This protein binds this small molecule.
Small molecule (SMILES): CC(=O)OC/C=C(\C)CC/C=C(\C)CCC=C(C)C

Binding-site contacts:
Ligand atom C12 contacts residue PHE111 of chain 1.A at 3.9 Å (hydrophobic).
Ligand atom C07 contacts residue ILE98 of chain 1.A at 3.8 Å (hydrophobic).
Ligand atom C04 contacts residue VAL270 of chain 1.A at 3.9 Å (hydrophobic).
Ligand atom C01 contacts residue GLU274 of chain 1.A at 3.3 Å.
Ligand atom C01 contacts residue PHE420 of chain 1.A at 3.7 Å (hydrophobic).
Ligand atom C03 contacts residue ALA271 of chain 1.A at 3.6 Å (hydrophobic).
Ligand atom C17 contacts residue ASP102 of chain 1.A at 3.5 Å.
Ligand atom C03 contacts residue ILE115 of chain 1.A at 4.0 Å (hydrophobic).
Ligand atom C18 contacts residue VAL270 of chain 1.A at 3.7 Å (hydrophobic).
Ligand atom C01 contacts residue VAL270 of chain 1.A at 4.0 Å (hydrophobic).
Ligand atom C09 contacts residue ASN97 of chain 1.A at 4.0 Å.
Ligand atom C02 contacts residue ALA271 of chain 1.A at 3.6 Å (hydrophobic).
Ligand atom C02 contacts residue MET322 of chain 1.A at 3.9 Å (hydrophobic).
Ligand atom C08 contacts residue VAL99 of chain 1.A at 3.9 Å (hydrophobic).
Ligand atom C06 contacts residue ILE98 of chain 1.A at 4.2 Å (hydrophobic).
Ligand atom C05 contacts residue LEU267 of chain 1.A at 4.0 Å (hydrophobic).
Ligand atom C04 contacts residue ALA271 of chain 1.A at 4.2 Å (hydrophobic).
Ligand atom C19 contacts residue MET322 of chain 1.A at 3.3 Å (hydrophobic).
Ligand atom C03 contacts residue MET322 of chain 1.A at 3.9 Å (hydrophobic).
Ligand atom O13 contacts residue PHE111 of chain 1.A at 3.9 Å.
Ligand atom O13 contacts residue PHE216 of chain 1.A at 3.9 Å.
Ligand atom C07 contacts residue VAL99 of chain 1.A at 3.9 Å (hydrophobic).
Ligand atom C04 contacts residue PHE420 of chain 1.A at 4.2 Å (hydrophobic).
Ligand atom C02 contacts residue PHE420 of chain 1.A at 3.9 Å (hydrophobic).
Ligand atom O13 contacts residue ILE201 of chain 1.A at 4.0 Å.
Ligand atom C01 contacts residue ALA271 of chain 1.A at 3.8 Å (hydrophobic).
Ligand atom C16 contacts residue ILE201 of chain 1.A at 3.9 Å (hydrophobic).
Ligand atom C11 contacts residue PHE111 of chain 1.A at 4.1 Å (hydrophobic).
Ligand atom C14 contacts residue ILE201 of chain 1.A at 4.0 Å (hydrophobic).
Ligand atom O15 contacts residue ILE201 of chain 1.A at 4.1 Å.
Ligand atom C03 contacts residue PHE420 of chain 1.A at 4.0 Å (hydrophobic).
Ligand atom O15 contacts residue VAL270 of chain 1.A at 4.2 Å.
Ligand atom C12 contacts residue PHE216 of chain 1.A at 3.9 Å (hydrophobic).
Ligand atom C05 contacts residue ILE98 of chain 1.A at 3.7 Å (hydrophobic).
Ligand atom C09 contacts residue VAL99 of chain 1.A at 4.2 Å (hydrophobic).
Ligand atom C19 contacts residue VAL319 of chain 1.A at 3.7 Å (hydrophobic).
Ligand atom C01 contacts residue THR275 of chain 1.A at 4.1 Å.
Ligand atom C19 contacts residue THR275 of chain 1.A at 4.0 Å.
Ligand atom C17 contacts residue THR104 of chain 1.A at 4.0 Å.
Ligand atom C19 contacts residue ALA271 of chain 1.A at 3.8 Å (hydrophobic).

Sequence of chain 1.A:
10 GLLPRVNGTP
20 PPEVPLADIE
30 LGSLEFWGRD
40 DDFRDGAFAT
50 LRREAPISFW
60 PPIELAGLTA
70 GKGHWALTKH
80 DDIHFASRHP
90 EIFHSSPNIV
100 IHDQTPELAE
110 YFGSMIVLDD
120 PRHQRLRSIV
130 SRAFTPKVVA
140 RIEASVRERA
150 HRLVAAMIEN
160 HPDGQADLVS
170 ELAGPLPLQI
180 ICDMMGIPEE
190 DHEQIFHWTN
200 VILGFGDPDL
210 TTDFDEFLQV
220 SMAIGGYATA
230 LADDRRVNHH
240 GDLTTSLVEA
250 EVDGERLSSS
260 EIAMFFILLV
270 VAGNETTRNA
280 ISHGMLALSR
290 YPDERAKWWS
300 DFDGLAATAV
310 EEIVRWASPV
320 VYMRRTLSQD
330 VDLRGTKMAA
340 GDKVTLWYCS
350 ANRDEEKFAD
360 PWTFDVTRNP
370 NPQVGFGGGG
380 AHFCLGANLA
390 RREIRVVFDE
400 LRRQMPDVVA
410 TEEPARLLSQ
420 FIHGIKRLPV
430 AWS